Sequence of chain 1.G:
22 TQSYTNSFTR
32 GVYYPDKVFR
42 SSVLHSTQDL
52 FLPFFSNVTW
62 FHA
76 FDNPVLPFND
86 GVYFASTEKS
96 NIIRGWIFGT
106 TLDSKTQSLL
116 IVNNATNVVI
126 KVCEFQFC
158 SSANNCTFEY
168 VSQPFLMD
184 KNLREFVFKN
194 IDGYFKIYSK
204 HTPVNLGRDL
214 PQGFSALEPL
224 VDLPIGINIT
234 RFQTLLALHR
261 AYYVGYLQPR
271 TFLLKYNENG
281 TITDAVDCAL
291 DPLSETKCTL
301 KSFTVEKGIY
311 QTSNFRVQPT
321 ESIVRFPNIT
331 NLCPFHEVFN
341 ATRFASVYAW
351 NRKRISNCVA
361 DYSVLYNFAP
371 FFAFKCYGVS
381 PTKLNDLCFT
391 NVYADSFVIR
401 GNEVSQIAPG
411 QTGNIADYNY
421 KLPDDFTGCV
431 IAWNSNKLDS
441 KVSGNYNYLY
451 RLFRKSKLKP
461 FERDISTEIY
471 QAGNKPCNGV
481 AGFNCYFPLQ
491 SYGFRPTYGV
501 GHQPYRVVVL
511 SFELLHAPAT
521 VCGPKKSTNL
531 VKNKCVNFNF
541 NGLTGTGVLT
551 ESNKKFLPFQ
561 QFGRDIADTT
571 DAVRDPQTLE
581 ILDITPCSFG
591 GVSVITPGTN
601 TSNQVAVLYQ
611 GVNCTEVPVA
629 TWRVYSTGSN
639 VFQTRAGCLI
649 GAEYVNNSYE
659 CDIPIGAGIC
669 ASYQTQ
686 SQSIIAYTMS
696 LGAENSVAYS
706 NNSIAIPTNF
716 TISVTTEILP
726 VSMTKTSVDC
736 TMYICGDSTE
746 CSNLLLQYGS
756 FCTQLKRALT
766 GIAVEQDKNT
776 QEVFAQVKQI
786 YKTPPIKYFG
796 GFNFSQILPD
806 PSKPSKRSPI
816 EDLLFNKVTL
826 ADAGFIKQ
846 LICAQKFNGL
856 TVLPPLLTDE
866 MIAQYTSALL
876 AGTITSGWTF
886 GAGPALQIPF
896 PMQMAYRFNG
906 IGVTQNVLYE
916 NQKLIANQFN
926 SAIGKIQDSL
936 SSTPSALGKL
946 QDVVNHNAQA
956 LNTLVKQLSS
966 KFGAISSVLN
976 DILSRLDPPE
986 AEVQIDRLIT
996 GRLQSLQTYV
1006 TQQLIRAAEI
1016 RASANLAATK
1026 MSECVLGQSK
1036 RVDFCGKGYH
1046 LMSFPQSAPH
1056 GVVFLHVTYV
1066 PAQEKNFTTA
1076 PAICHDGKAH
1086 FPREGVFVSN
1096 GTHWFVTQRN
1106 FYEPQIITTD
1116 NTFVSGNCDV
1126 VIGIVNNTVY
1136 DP

Sequence of chain 1.A:
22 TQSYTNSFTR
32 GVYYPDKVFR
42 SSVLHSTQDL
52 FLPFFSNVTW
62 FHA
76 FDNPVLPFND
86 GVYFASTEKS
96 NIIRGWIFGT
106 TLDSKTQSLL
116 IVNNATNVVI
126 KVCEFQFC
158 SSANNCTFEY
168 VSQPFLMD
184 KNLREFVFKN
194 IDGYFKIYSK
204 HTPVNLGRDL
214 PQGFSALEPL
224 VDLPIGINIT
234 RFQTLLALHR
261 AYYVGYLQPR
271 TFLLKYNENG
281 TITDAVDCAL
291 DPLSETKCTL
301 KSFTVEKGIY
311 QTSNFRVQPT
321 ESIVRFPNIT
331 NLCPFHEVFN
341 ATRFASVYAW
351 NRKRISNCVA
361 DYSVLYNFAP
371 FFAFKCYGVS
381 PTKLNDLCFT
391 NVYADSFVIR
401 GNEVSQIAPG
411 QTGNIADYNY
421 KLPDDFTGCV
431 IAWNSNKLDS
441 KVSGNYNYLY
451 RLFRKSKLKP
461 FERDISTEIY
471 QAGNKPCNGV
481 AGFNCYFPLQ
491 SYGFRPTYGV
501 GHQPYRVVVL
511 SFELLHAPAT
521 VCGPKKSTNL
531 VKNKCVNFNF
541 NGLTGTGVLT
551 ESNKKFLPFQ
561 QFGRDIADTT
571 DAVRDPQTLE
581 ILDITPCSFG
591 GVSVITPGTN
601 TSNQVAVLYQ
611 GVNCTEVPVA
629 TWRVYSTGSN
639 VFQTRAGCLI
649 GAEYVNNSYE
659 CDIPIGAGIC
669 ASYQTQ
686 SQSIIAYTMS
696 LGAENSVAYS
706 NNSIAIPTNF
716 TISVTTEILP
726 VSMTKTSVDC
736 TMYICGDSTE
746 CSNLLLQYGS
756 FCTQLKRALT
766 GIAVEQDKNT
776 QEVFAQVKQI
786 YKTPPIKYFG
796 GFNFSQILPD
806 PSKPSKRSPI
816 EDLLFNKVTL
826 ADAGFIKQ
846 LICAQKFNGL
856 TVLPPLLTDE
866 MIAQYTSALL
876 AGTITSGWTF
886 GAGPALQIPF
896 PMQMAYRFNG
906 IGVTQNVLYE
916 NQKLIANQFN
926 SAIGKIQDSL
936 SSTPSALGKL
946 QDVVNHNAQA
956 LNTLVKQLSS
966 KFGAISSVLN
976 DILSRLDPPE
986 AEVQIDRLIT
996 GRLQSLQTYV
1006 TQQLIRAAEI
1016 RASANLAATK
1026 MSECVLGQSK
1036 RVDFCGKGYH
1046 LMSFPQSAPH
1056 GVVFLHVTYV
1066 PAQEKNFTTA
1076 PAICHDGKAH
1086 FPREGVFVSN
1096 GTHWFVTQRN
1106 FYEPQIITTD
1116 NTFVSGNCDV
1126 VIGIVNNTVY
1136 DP

This protein binds this small molecule.
Small molecule (SMILES): CC(=O)N[C@H]1[C@H](O[C@H]2[C@H](O)[C@@H](NC(C)=O)CO[C@@H]2CO)O[C@H](CO)[C@@H](O)[C@@H]1O

Binding-site contacts:
Ligand atom C4 contacts residue ASN279 of chain 1.A at 4.2 Å.
Ligand atom N2 contacts residue ASN279 of chain 1.A at 3.0 Å (h-bond).
Ligand atom C7 contacts residue ASN279 of chain 1.A at 3.8 Å.
Ligand atom C8 contacts residue ASN279 of chain 1.A at 4.1 Å.
Ligand atom O5 contacts residue LYS555 of chain 1.G at 4.1 Å.
Ligand atom O5 contacts residue ASN279 of chain 1.A at 2.3 Å (h-bond).
Ligand atom C8 contacts residue THR281 of chain 1.A at 4.2 Å.
Ligand atom C6 contacts residue LYS555 of chain 1.G at 4.1 Å.
Ligand atom C5 contacts residue ASN279 of chain 1.A at 3.6 Å.
Ligand atom C7 contacts residue GLU278 of chain 1.A at 3.8 Å.
Ligand atom O7 contacts residue ASN277 of chain 1.A at 2.9 Å (h-bond).
Ligand atom C1 contacts residue ASN279 of chain 1.A at 1.4 Å.
Ligand atom O6 contacts residue LYS555 of chain 1.G at 4.0 Å.
Ligand atom O7 contacts residue THR281 of chain 1.A at 3.8 Å.
Ligand atom N2 contacts residue GLU278 of chain 1.A at 2.9 Å (salt-bridge).
Ligand atom C2 contacts residue GLU278 of chain 1.A at 3.6 Å.
Ligand atom O3 contacts residue GLU278 of chain 1.A at 4.0 Å.
Ligand atom C2 contacts residue ASN279 of chain 1.A at 2.5 Å.
Ligand atom O7 contacts residue GLU278 of chain 1.A at 4.0 Å.
Ligand atom C7 contacts residue ASN277 of chain 1.A at 4.1 Å.
Ligand atom C7 contacts residue THR281 of chain 1.A at 4.0 Å.
Ligand atom C1 contacts residue GLU278 of chain 1.A at 3.9 Å.
Ligand atom C3 contacts residue ASN279 of chain 1.A at 3.8 Å.
Ligand atom C3 contacts residue GLU278 of chain 1.A at 3.5 Å.